Sequence of chain 1.A:
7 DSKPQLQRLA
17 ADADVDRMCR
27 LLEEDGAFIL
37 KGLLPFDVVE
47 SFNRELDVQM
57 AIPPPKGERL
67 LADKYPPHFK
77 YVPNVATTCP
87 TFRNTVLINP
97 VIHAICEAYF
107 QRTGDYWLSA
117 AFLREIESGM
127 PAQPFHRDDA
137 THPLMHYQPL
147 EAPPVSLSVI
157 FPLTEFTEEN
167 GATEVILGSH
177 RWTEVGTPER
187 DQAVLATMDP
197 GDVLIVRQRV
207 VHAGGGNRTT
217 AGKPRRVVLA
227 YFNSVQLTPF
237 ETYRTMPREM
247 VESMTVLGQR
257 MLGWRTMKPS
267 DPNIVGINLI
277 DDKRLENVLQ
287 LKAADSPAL

Binding-site contacts:
Ligand atom O5 contacts residue FE21 of chain 1.D at 2.1 Å.
Ligand atom O3 contacts residue ILE122 of chain 1.A at 4.3 Å.
Ligand atom C1 contacts residue TYR227 of chain 1.A at 3.9 Å (hydrophobic).
Ligand atom O3 contacts residue GLN129 of chain 1.A at 4.1 Å.
Ligand atom C5 contacts residue THR169 of chain 1.A at 4.0 Å.
Ligand atom C1 contacts residue HIS132 of chain 1.A at 3.6 Å.
Ligand atom C5 contacts residue ARG221 of chain 1.A at 4.0 Å.
Ligand atom C1 contacts residue FE21 of chain 1.D at 2.8 Å.
Ligand atom O2 contacts residue FE21 of chain 1.D at 2.1 Å.
Ligand atom C2 contacts residue FE21 of chain 1.D at 2.8 Å.
Ligand atom C5 contacts residue GLY210 of chain 1.A at 3.5 Å.
Ligand atom C2 contacts residue HIS208 of chain 1.A at 4.1 Å.
Ligand atom C1 contacts residue GLN129 of chain 1.A at 3.7 Å.
Ligand atom C5 contacts residue GLN129 of chain 1.A at 4.3 Å.
Ligand atom O1 contacts residue FE21 of chain 1.D at 4.0 Å.
Ligand atom C1 contacts residue ASP134 of chain 1.A at 4.1 Å.
Ligand atom C2 contacts residue LEU225 of chain 1.A at 3.8 Å (hydrophobic).
Ligand atom O5 contacts residue LEU225 of chain 1.A at 4.3 Å.
Ligand atom C4 contacts residue GLY210 of chain 1.A at 3.7 Å.
Ligand atom O4 contacts residue THR169 of chain 1.A at 2.9 Å (h-bond).
Ligand atom O5 contacts residue HIS208 of chain 1.A at 2.9 Å (h-bond).
Ligand atom O3 contacts residue GLY210 of chain 1.A at 3.5 Å.
Ligand atom O5 contacts residue ASP134 of chain 1.A at 4.1 Å.
Ligand atom O2 contacts residue HIS208 of chain 1.A at 4.2 Å.
Ligand atom C4 contacts residue LEU225 of chain 1.A at 4.2 Å (hydrophobic).
Ligand atom O2 contacts residue ASP134 of chain 1.A at 2.9 Å (salt-bridge).
Ligand atom O2 contacts residue HIS132 of chain 1.A at 3.0 Å (h-bond).
Ligand atom C2 contacts residue HIS132 of chain 1.A at 3.8 Å.
Ligand atom O5 contacts residue HIS132 of chain 1.A at 3.2 Å (h-bond).
Ligand atom O4 contacts residue GLY210 of chain 1.A at 3.8 Å.
Ligand atom C3 contacts residue GLN129 of chain 1.A at 3.2 Å.
Ligand atom O3 contacts residue ARG221 of chain 1.A at 3.5 Å (salt-bridge).
Ligand atom O1 contacts residue GLN129 of chain 1.A at 3.2 Å (h-bond).
Ligand atom O2 contacts residue TYR227 of chain 1.A at 3.4 Å (h-bond).
Ligand atom O4 contacts residue ARG221 of chain 1.A at 3.3 Å (salt-bridge).
Ligand atom C2 contacts residue GLN129 of chain 1.A at 3.3 Å.
Ligand atom O5 contacts residue GLN129 of chain 1.A at 3.8 Å.
Ligand atom C4 contacts residue GLN129 of chain 1.A at 3.6 Å.
Ligand atom C1 contacts residue LEU225 of chain 1.A at 4.2 Å (hydrophobic).
Ligand atom C3 contacts residue LEU225 of chain 1.A at 3.7 Å (hydrophobic).

This small molecule binds to this protein.
Small molecule (SMILES): O=C(O)CCC(=O)C(=O)O